Sequence of chain 2.A:
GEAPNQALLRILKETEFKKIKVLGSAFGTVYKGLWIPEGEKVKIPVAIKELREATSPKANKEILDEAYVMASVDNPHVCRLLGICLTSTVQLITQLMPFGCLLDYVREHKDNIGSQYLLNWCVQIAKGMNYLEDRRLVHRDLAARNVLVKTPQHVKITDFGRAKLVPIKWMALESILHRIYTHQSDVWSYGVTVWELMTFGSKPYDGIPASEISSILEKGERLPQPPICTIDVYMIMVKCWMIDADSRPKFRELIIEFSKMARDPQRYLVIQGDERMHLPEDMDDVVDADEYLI

The small molecule below binds the protein below.
Small molecule (SMILES): Nc1ncnc2c1ncn2[C@@H]1O[C@H](CO[P](=O)(O)O[P](=O)(O)NP(=O)(O)O)[C@@H](O)[C@H]1O

Binding-site contacts:
Ligand atom O2A contacts residue ASP167 of chain 2.A at 3.9 Å.
Ligand atom C2 contacts residue LEU30 of chain 2.A at 3.9 Å (hydrophobic).
Ligand atom O3G contacts residue ASP167 of chain 2.A at 3.7 Å.
Ligand atom O1A contacts residue LYS57 of chain 2.A at 3.1 Å.
Ligand atom PB contacts residue ASP167 of chain 2.A at 3.8 Å.
Ligand atom O5' contacts residue VAL38 of chain 2.A at 4.1 Å.
Ligand atom C5' contacts residue VAL38 of chain 2.A at 4.2 Å (hydrophobic).
Ligand atom C6 contacts residue ALA55 of chain 2.A at 3.7 Å (hydrophobic).
Ligand atom PG contacts residue ASP167 of chain 2.A at 3.5 Å.
Ligand atom PG contacts residue LYS57 of chain 2.A at 3.7 Å.
Ligand atom O4' contacts residue VAL38 of chain 2.A at 4.0 Å.
Ligand atom PA contacts residue LYS57 of chain 2.A at 4.2 Å.
Ligand atom N7 contacts residue LEU156 of chain 2.A at 3.6 Å.
Ligand atom N1 contacts residue ALA55 of chain 2.A at 4.0 Å.
Ligand atom O3G contacts residue LYS57 of chain 2.A at 4.1 Å.
Ligand atom N6 contacts residue GLN103 of chain 2.A at 3.2 Å (h-bond).
Ligand atom O1A contacts residue VAL38 of chain 2.A at 3.3 Å.
Ligand atom O2' contacts residue CYS109 of chain 2.A at 4.0 Å.
Ligand atom N3 contacts residue LEU30 of chain 2.A at 4.0 Å.
Ligand atom N1 contacts residue LEU104 of chain 2.A at 3.8 Å.
Ligand atom N3B contacts residue ASP167 of chain 2.A at 3.7 Å.
Ligand atom C2 contacts residue MET105 of chain 2.A at 3.3 Å (hydrophobic).
Ligand atom C4' contacts residue GLY31 of chain 2.A at 3.9 Å.
Ligand atom O2G contacts residue LYS57 of chain 2.A at 2.8 Å (salt-bridge).
Ligand atom N1 contacts residue MET105 of chain 2.A at 3.2 Å (h-bond).
Ligand atom O3A contacts residue ALA34 of chain 2.A at 4.0 Å.
Ligand atom N6 contacts residue LEU156 of chain 2.A at 3.7 Å.
Ligand atom O1B contacts residue ASP167 of chain 2.A at 2.8 Å (salt-bridge).
Ligand atom C6 contacts residue LEU156 of chain 2.A at 3.7 Å (hydrophobic).
Ligand atom PA contacts residue VAL38 of chain 2.A at 4.2 Å.
Ligand atom C6 contacts residue MET105 of chain 2.A at 4.0 Å (hydrophobic).
Ligand atom C5 contacts residue LEU156 of chain 2.A at 3.6 Å (hydrophobic).
Ligand atom O1G contacts residue ASP167 of chain 2.A at 2.5 Å (salt-bridge).
Ligand atom N6 contacts residue THR102 of chain 2.A at 3.6 Å (h-bond).
Ligand atom O2' contacts residue LEU156 of chain 2.A at 4.2 Å.
Ligand atom N6 contacts residue MET105 of chain 2.A at 4.0 Å.
Ligand atom C5' contacts residue GLY31 of chain 2.A at 4.2 Å.
Ligand atom N6 contacts residue ALA55 of chain 2.A at 3.4 Å.
Ligand atom C2 contacts residue LEU104 of chain 2.A at 4.0 Å (hydrophobic).
Ligand atom O1G contacts residue LYS57 of chain 2.A at 3.8 Å.